This protein binds this small molecule.
Small molecule (SMILES): CC(C)C[C@H](NC(=O)CN)C(=O)N[C@H](C(=O)N[C@H](C(=O)NCC(=O)N[C@@H](CO)C(=O)N[C@@H](CC(C)C)C(=O)N[C@@H](CCCN=C(N)N)C(=O)NCC=O)C(C)C)[C@@H](C)O

Binding-site contacts:
Ligand atom O contacts residue ARG43 of chain 3.A at 3.0 Å (salt-bridge).
Ligand atom CB contacts residue ARG49 of chain 3.A at 3.5 Å.
Ligand atom CB contacts residue MET259 of chain 3.A at 3.8 Å (hydrophobic).
Ligand atom OG1 contacts residue ILE39 of chain 3.A at 3.5 Å.
Ligand atom CB contacts residue ILE39 of chain 3.A at 3.6 Å (hydrophobic).
Ligand atom CG2 contacts residue ALA42 of chain 3.A at 3.7 Å (hydrophobic).
Ligand atom N contacts residue ILE39 of chain 3.A at 3.7 Å.
Ligand atom NH1 contacts residue ASP228 of chain 3.A at 2.7 Å (salt-bridge).
Ligand atom CD contacts residue LEU52 of chain 3.A at 3.5 Å (hydrophobic).
Ligand atom O contacts residue ARG50 of chain 3.A at 3.6 Å.
Ligand atom NH2 contacts residue ARG50 of chain 3.A at 3.3 Å (salt-bridge).
Ligand atom OG1 contacts residue ASP258 of chain 3.A at 3.3 Å.
Ligand atom NH1 contacts residue THR246 of chain 3.A at 3.0 Å (h-bond).
Ligand atom CD2 contacts residue ASP258 of chain 3.A at 3.5 Å.
Ligand atom O contacts residue ILE39 of chain 3.A at 3.6 Å.
Ligand atom CA contacts residue ASP258 of chain 3.A at 3.7 Å.
Ligand atom N contacts residue ARG49 of chain 3.A at 3.0 Å (salt-bridge).
Ligand atom C contacts residue ASP258 of chain 3.A at 3.7 Å.
Ligand atom C contacts residue ARG49 of chain 3.A at 3.4 Å.
Ligand atom CB contacts residue ARG50 of chain 3.A at 3.7 Å.
Ligand atom CG2 contacts residue MET259 of chain 3.A at 3.7 Å (hydrophobic).
Ligand atom C contacts residue ILE39 of chain 3.A at 3.6 Å (hydrophobic).
Ligand atom CA contacts residue ARG50 of chain 3.A at 3.5 Å.
Ligand atom CD contacts residue ARG50 of chain 3.A at 3.6 Å.
Ligand atom N contacts residue ASP258 of chain 3.A at 2.9 Å (salt-bridge).
Ligand atom CD2 contacts residue ARG43 of chain 3.A at 3.7 Å.
Ligand atom C contacts residue ASP258 of chain 3.A at 3.6 Å.
Ligand atom OG1 contacts residue MET259 of chain 3.A at 2.8 Å (h-bond).
Ligand atom CA contacts residue ASP258 of chain 3.A at 3.5 Å.
Ligand atom N contacts residue ARG49 of chain 3.A at 3.6 Å.
Ligand atom CA contacts residue ARG49 of chain 3.A at 3.5 Å.
Ligand atom N contacts residue ARG49 of chain 3.A at 3.6 Å.
Ligand atom CB contacts residue ASP258 of chain 3.A at 3.5 Å.
Ligand atom N contacts residue ASP258 of chain 3.A at 3.0 Å (salt-bridge).
Ligand atom O contacts residue ARG43 of chain 3.A at 3.1 Å (salt-bridge).
Ligand atom CA contacts residue ASP258 of chain 3.A at 3.7 Å.
Ligand atom NE contacts residue ASP53 of chain 3.A at 3.7 Å.
Ligand atom N contacts residue ASP258 of chain 3.A at 2.8 Å (salt-bridge).
Ligand atom CB contacts residue ASP258 of chain 3.A at 3.7 Å.
Ligand atom O contacts residue ARG49 of chain 3.A at 3.1 Å (salt-bridge).

Sequence of chain 3.A:
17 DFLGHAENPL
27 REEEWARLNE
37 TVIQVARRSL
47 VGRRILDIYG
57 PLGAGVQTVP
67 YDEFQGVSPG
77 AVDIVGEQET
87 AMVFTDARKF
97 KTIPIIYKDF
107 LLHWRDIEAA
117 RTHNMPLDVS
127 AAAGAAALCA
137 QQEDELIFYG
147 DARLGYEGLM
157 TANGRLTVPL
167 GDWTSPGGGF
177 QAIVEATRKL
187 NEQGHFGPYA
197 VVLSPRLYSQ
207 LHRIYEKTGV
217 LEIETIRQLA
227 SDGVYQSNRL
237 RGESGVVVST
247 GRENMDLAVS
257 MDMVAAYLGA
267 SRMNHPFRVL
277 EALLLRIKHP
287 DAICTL